Binding-site contacts:
Ligand atom O7 contacts residue HIS1085 of chain 1.A at 3.7 Å.
Ligand atom C4 contacts residue HIS1085 of chain 1.A at 4.2 Å.
Ligand atom C3 contacts residue HIS1085 of chain 1.A at 4.4 Å.
Ligand atom C1 contacts residue ASN1082 of chain 1.A at 1.4 Å.
Ligand atom C2 contacts residue ASN1082 of chain 1.A at 2.5 Å.
Ligand atom C8 contacts residue ASN1082 of chain 1.A at 3.6 Å.
Ligand atom C2 contacts residue THR1084 of chain 1.A at 4.4 Å.
Ligand atom C4 contacts residue ASN1082 of chain 1.A at 4.2 Å.
Ligand atom C7 contacts residue HIS1085 of chain 1.A at 3.7 Å.
Ligand atom O5 contacts residue ASN1082 of chain 1.A at 2.4 Å (h-bond).
Ligand atom C6 contacts residue PHE1087 of chain 1.A at 3.7 Å (hydrophobic).
Ligand atom N2 contacts residue THR1084 of chain 1.A at 4.1 Å.
Ligand atom C7 contacts residue ASN1082 of chain 1.A at 3.4 Å.
Ligand atom C5 contacts residue HIS1085 of chain 1.A at 3.3 Å.
Ligand atom C1 contacts residue THR1084 of chain 1.A at 4.0 Å.
Ligand atom O5 contacts residue PHE1087 of chain 1.A at 4.0 Å.
Ligand atom O7 contacts residue ASN1082 of chain 1.A at 3.5 Å (h-bond).
Ligand atom C8 contacts residue HIS1085 of chain 1.A at 3.7 Å.
Ligand atom O4 contacts residue HIS1085 of chain 1.A at 3.7 Å.
Ligand atom C5 contacts residue PHE1087 of chain 1.A at 4.3 Å (hydrophobic).
Ligand atom C3 contacts residue ASN1082 of chain 1.A at 3.8 Å.
Ligand atom N2 contacts residue ASN1082 of chain 1.A at 2.9 Å (h-bond).
Ligand atom C5 contacts residue ASN1082 of chain 1.A at 3.7 Å.
Ligand atom O5 contacts residue HIS1085 of chain 1.A at 4.1 Å.
Ligand atom C3 contacts residue THR1084 of chain 1.A at 4.3 Å.
Ligand atom C1 contacts residue HIS1085 of chain 1.A at 4.4 Å.
Ligand atom C6 contacts residue HIS1085 of chain 1.A at 3.8 Å.
Ligand atom N2 contacts residue HIS1085 of chain 1.A at 4.5 Å.

Sequence of chain 1.A:
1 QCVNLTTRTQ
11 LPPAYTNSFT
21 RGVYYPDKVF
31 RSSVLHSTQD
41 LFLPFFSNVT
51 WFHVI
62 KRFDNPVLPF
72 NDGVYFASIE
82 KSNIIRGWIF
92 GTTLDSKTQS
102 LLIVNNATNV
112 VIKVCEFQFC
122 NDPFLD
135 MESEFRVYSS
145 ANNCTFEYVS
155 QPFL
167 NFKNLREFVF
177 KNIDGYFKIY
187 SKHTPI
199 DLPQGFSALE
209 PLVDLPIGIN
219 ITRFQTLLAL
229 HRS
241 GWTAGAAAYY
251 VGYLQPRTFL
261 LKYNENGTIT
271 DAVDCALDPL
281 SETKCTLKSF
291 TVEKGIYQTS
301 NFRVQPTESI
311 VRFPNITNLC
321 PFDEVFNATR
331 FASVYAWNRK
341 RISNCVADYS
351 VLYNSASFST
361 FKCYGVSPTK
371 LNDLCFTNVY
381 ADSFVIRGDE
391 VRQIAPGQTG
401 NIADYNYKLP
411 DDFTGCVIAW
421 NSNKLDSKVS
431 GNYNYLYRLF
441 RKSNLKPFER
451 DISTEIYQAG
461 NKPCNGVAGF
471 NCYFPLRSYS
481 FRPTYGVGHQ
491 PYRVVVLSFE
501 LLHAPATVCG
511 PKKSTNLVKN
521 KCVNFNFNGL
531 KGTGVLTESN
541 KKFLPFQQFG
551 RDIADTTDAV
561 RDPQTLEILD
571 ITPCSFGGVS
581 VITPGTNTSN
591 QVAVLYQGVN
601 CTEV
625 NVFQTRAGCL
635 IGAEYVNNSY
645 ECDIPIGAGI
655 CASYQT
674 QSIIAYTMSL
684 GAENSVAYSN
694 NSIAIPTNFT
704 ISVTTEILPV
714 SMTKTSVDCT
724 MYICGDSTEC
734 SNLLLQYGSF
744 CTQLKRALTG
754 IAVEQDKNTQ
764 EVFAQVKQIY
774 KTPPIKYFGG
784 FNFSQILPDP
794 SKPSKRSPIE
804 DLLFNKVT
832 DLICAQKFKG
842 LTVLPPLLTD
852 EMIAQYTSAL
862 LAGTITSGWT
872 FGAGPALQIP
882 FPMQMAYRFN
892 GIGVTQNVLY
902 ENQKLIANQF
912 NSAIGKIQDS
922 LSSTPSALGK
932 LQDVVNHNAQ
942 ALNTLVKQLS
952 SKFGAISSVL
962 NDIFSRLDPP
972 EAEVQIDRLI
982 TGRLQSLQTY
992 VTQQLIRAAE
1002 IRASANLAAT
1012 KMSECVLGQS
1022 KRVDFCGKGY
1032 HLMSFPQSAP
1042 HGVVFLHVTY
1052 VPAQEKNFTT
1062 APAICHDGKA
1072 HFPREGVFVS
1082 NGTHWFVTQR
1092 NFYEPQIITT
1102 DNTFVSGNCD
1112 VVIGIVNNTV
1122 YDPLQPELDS

This protein binds this small molecule.
Small molecule (SMILES): CC(=O)N[C@H]1[C@H](O[C@H]2[C@H](O)[C@@H](NC(C)=O)CO[C@@H]2CO)O[C@H](CO)[C@@H](O)[C@@H]1O